Sequence of chain 1.A:
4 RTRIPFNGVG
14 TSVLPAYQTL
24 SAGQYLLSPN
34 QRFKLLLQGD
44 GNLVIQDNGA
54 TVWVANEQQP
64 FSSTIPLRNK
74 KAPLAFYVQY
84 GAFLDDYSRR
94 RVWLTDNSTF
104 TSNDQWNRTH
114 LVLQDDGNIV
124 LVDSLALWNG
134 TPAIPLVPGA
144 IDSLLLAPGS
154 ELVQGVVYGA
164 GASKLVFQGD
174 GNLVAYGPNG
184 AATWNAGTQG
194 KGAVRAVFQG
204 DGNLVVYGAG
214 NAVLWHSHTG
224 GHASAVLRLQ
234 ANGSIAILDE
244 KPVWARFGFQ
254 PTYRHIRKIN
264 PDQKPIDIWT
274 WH

This protein binds this small molecule.
Small molecule (SMILES): CO[C@H]1O[C@H](CO)[C@@H](O)[C@H](O)[C@@H]1O

Binding-site contacts:
Ligand atom C6 contacts residue ASN188 of chain 1.A at 3.9 Å.
Ligand atom O3 contacts residue GLN171 of chain 1.A at 3.1 Å (h-bond).
Ligand atom O6 contacts residue ASN188 of chain 1.A at 3.0 Å (h-bond).
Ligand atom C4 contacts residue GLN171 of chain 1.A at 4.5 Å.
Ligand atom C1 contacts residue GLN192 of chain 1.A at 3.9 Å.
Ligand atom C3 contacts residue TYR179 of chain 1.A at 4.2 Å (hydrophobic).
Ligand atom O2 contacts residue GLN171 of chain 1.A at 3.7 Å.
Ligand atom C4 contacts residue TYR179 of chain 1.A at 3.7 Å (hydrophobic).
Ligand atom O5 contacts residue ASN188 of chain 1.A at 4.4 Å.
Ligand atom C5 contacts residue ASN175 of chain 1.A at 4.1 Å.
Ligand atom C7 contacts residue GLN192 of chain 1.A at 4.2 Å.
Ligand atom C4 contacts residue ASN175 of chain 1.A at 4.3 Å.
Ligand atom C3 contacts residue ASP173 of chain 1.A at 4.2 Å.
Ligand atom O2 contacts residue ASN175 of chain 1.A at 3.1 Å (h-bond).
Ligand atom C3 contacts residue GLN171 of chain 1.A at 4.1 Å.
Ligand atom C2 contacts residue ASN175 of chain 1.A at 4.0 Å.
Ligand atom O2 contacts residue GLN192 of chain 1.A at 3.8 Å.
Ligand atom O5 contacts residue ASN175 of chain 1.A at 3.3 Å (h-bond).
Ligand atom C6 contacts residue ALA185 of chain 1.A at 3.7 Å (hydrophobic).
Ligand atom O2 contacts residue ASP173 of chain 1.A at 2.7 Å (salt-bridge).
Ligand atom O4 contacts residue ALA185 of chain 1.A at 4.3 Å.
Ligand atom C2 contacts residue GLN171 of chain 1.A at 4.4 Å.
Ligand atom O3 contacts residue ASP173 of chain 1.A at 3.8 Å.
Ligand atom O3 contacts residue TYR179 of chain 1.A at 3.6 Å (h-bond).
Ligand atom O5 contacts residue GLN192 of chain 1.A at 4.2 Å.
Ligand atom C6 contacts residue VAL177 of chain 1.A at 4.5 Å (hydrophobic).
Ligand atom C4 contacts residue VAL177 of chain 1.A at 4.3 Å (hydrophobic).
Ligand atom O4 contacts residue TYR179 of chain 1.A at 2.7 Å (h-bond).
Ligand atom O4 contacts residue VAL177 of chain 1.A at 4.2 Å.
Ligand atom O6 contacts residue ALA185 of chain 1.A at 4.2 Å.
Ligand atom C1 contacts residue ASN175 of chain 1.A at 4.0 Å.
Ligand atom C2 contacts residue ASP173 of chain 1.A at 3.5 Å.